A small-molecule ligand and the protein it binds are described below.
Small molecule (SMILES): N[C@@H](CCC(=O)O)C(=O)O

Binding-site contacts:
Ligand atom OXT contacts residue ASP216 of chain 1.J at 3.4 Å (salt-bridge).
Ligand atom CA contacts residue GLU217 of chain 1.J at 3.6 Å.
Ligand atom OE1 contacts residue LYS222 of chain 1.J at 3.8 Å.
Ligand atom CA contacts residue ASP216 of chain 1.J at 3.8 Å.
Ligand atom CB contacts residue GLU217 of chain 1.J at 4.0 Å.
Ligand atom N contacts residue ASP191 of chain 1.J at 4.0 Å.
Ligand atom CB contacts residue PHE130 of chain 1.J at 4.0 Å (hydrophobic).
Ligand atom CD contacts residue PHE130 of chain 1.J at 4.2 Å (hydrophobic).
Ligand atom OE1 contacts residue TRP223 of chain 1.J at 3.0 Å (h-bond).
Ligand atom OE2 contacts residue PHE130 of chain 1.J at 3.3 Å.
Ligand atom N contacts residue GLU217 of chain 1.J at 2.7 Å (salt-bridge).
Ligand atom OXT contacts residue GLU217 of chain 1.J at 3.1 Å (salt-bridge).
Ligand atom OXT contacts residue NA1 of chain 1.AB at 2.9 Å (h-bond).
Ligand atom C contacts residue ASP216 of chain 1.J at 4.0 Å.
Ligand atom CG contacts residue TRP223 of chain 1.J at 4.2 Å (hydrophobic).
Ligand atom N contacts residue ASP216 of chain 1.J at 2.8 Å (salt-bridge).
Ligand atom C contacts residue GLU217 of chain 1.J at 3.6 Å.
Ligand atom N contacts residue NA1 of chain 1.AB at 4.1 Å.
Ligand atom OXT contacts residue EDO1 of chain 1.CB at 3.9 Å.
Ligand atom N contacts residue ASP189 of chain 1.J at 3.6 Å (salt-bridge).
Ligand atom CG contacts residue GLU217 of chain 1.J at 3.5 Å.
Ligand atom C contacts residue NA1 of chain 1.AB at 4.1 Å.
Ligand atom CD contacts residue TRP223 of chain 1.J at 3.7 Å (hydrophobic).

Sequence of chain 1.J:
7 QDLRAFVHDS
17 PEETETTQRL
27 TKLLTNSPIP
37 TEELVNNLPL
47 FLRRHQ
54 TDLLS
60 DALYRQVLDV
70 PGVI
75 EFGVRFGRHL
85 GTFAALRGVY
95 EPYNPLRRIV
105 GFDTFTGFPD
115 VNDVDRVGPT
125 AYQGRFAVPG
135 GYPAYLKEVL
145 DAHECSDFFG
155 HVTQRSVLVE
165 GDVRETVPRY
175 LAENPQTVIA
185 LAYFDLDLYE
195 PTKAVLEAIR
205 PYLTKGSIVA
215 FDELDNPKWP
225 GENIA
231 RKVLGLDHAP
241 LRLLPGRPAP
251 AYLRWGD